Sequence of chain 1.B:
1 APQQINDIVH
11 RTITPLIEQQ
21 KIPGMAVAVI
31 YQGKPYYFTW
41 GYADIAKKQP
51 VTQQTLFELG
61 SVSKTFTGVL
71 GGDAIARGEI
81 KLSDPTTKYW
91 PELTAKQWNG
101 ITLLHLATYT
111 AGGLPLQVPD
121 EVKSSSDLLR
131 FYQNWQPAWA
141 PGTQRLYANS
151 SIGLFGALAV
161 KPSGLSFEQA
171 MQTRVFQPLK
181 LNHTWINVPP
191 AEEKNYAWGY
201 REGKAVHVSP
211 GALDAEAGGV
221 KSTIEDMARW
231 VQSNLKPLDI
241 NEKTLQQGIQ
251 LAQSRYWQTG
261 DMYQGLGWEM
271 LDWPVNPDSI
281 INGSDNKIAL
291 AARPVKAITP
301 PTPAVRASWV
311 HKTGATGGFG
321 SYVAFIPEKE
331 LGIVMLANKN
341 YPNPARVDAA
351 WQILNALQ

Binding-site contacts:
Ligand atom C6 contacts residue ILE17 of chain 1.B at 4.3 Å (hydrophobic).
Ligand atom C5 contacts residue PRO23 of chain 1.B at 4.5 Å (hydrophobic).
Ligand atom O4 contacts residue ILE17 of chain 1.B at 3.8 Å.
Ligand atom C3 contacts residue GLU18 of chain 1.B at 4.5 Å.
Ligand atom C5 contacts residue ILE17 of chain 1.B at 4.3 Å (hydrophobic).
Ligand atom C4 contacts residue LYS21 of chain 1.B at 4.4 Å.
Ligand atom O5 contacts residue ILE22 of chain 1.B at 4.0 Å.
Ligand atom O1 contacts residue LYS21 of chain 1.B at 4.0 Å.
Ligand atom C6 contacts residue GLU18 of chain 1.B at 3.9 Å.
Ligand atom O5 contacts residue PRO23 of chain 1.B at 4.3 Å.
Ligand atom O6 contacts residue GLU18 of chain 1.B at 2.6 Å (salt-bridge).
Ligand atom C5 contacts residue ILE22 of chain 1.B at 3.2 Å (hydrophobic).
Ligand atom C4 contacts residue ILE22 of chain 1.B at 3.8 Å (hydrophobic).
Ligand atom C4 contacts residue ILE17 of chain 1.B at 4.4 Å (hydrophobic).
Ligand atom O4 contacts residue LYS21 of chain 1.B at 3.1 Å.
Ligand atom C6 contacts residue ILE22 of chain 1.B at 4.2 Å (hydrophobic).
Ligand atom O3 contacts residue GLU18 of chain 1.B at 3.6 Å.
Ligand atom O4 contacts residue ILE22 of chain 1.B at 3.3 Å (h-bond).
Ligand atom O6 contacts residue ILE17 of chain 1.B at 4.3 Å.
Ligand atom C5 contacts residue GLU18 of chain 1.B at 4.4 Å.
Ligand atom C4 contacts residue GLU18 of chain 1.B at 3.8 Å.

A small-molecule ligand and the protein it binds are described below.
Small molecule (SMILES): OC[C@H]1O[C@@](CO)(O[C@H]2O[C@H](CO)[C@@H](O)[C@H](O)[C@H]2O)[C@@H](O)[C@@H]1O